Binding-site contacts:
Ligand atom C5 contacts residue ASN12 of chain 57.D at 4.1 Å.
Ligand atom O7 contacts residue ASN12 of chain 57.D at 3.6 Å.
Ligand atom N2 contacts residue ASN12 of chain 57.D at 3.8 Å.
Ligand atom O5 contacts residue ASN12 of chain 57.D at 2.7 Å (h-bond).
Ligand atom C1 contacts residue ASN12 of chain 57.D at 2.2 Å.
Ligand atom C7 contacts residue ASN12 of chain 57.D at 3.9 Å.
Ligand atom C2 contacts residue ASN12 of chain 57.D at 3.3 Å.

The small molecule below binds the protein below.
Small molecule (SMILES): CC(=O)N[C@H]1[C@H](O[C@H]2[C@H](O)[C@@H](NC(C)=O)CO[C@@H]2CO)O[C@H](CO)[C@@H](O)[C@@H]1O

Sequence of chain 57.D:
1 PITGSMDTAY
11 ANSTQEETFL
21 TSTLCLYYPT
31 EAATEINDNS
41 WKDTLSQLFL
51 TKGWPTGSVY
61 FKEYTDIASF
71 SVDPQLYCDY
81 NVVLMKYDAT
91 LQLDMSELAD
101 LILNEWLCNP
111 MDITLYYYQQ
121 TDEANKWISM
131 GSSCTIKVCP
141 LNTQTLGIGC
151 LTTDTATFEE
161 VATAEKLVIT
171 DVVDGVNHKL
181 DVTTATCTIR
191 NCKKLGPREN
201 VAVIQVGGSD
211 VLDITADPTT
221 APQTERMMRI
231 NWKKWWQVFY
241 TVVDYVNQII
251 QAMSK